Sequence of chain 1.B:
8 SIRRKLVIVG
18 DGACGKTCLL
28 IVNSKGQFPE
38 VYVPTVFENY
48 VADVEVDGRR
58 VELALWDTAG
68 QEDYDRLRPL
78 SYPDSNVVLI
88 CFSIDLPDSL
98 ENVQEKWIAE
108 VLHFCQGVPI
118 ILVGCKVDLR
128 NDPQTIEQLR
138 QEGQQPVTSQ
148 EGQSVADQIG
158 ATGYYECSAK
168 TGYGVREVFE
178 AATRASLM

The small molecule below binds the protein below.
Small molecule (SMILES): Nc1nc2c(ncn2[C@@H]2O[C@H](CO[P](=O)(O)O[P](=O)(O)NP(=O)(O)O)[C@@H](O)[C@H]2O)c(=O)[nH]1

Binding-site contacts:
Ligand atom N3B contacts residue MG1 of chain 1.K at 2.9 Å.
Ligand atom O1B contacts residue ALA20 of chain 1.B at 3.1 Å (h-bond).
Ligand atom O1B contacts residue GLY22 of chain 1.B at 3.3 Å (h-bond).
Ligand atom O2' contacts residue GLU37 of chain 1.B at 3.1 Å (salt-bridge).
Ligand atom O1B contacts residue CYS21 of chain 1.B at 3.1 Å (h-bond).
Ligand atom O1G contacts residue GLY19 of chain 1.B at 3.2 Å.
Ligand atom C6 contacts residue LYS123 of chain 1.B at 3.4 Å.
Ligand atom PG contacts residue MG1 of chain 1.K at 3.2 Å.
Ligand atom O1G contacts residue ALA20 of chain 1.B at 3.3 Å (h-bond).
Ligand atom O6 contacts residue SER165 of chain 1.B at 3.5 Å.
Ligand atom O2B contacts residue LYS23 of chain 1.B at 3.3 Å (salt-bridge).
Ligand atom O3A contacts residue LYS23 of chain 1.B at 3.5 Å (salt-bridge).
Ligand atom N3B contacts residue TYR39 of chain 1.B at 3.5 Å.
Ligand atom O6 contacts residue LYS167 of chain 1.B at 3.3 Å (salt-bridge).
Ligand atom O6 contacts residue ALA166 of chain 1.B at 2.8 Å (h-bond).
Ligand atom O6 contacts residue LYS123 of chain 1.B at 3.5 Å.
Ligand atom O3' contacts residue GLU37 of chain 1.B at 3.3 Å (salt-bridge).
Ligand atom O1G contacts residue GLY67 of chain 1.B at 3.0 Å (h-bond).
Ligand atom O2B contacts residue THR24 of chain 1.B at 2.7 Å (h-bond).
Ligand atom O3G contacts residue THR42 of chain 1.B at 3.5 Å (h-bond).
Ligand atom O2A contacts residue TYR39 of chain 1.B at 3.4 Å.
Ligand atom PB contacts residue MG1 of chain 1.K at 3.1 Å.
Ligand atom O3G contacts residue PRO41 of chain 1.B at 3.4 Å.
Ligand atom O3A contacts residue GLY22 of chain 1.B at 3.0 Å (h-bond).
Ligand atom O1A contacts residue CYS25 of chain 1.B at 2.8 Å (h-bond).
Ligand atom O2G contacts residue MG1 of chain 1.K at 2.3 Å.
Ligand atom O2' contacts residue PRO36 of chain 1.B at 3.0 Å (h-bond).
Ligand atom O1G contacts residue LYS23 of chain 1.B at 3.1 Å (salt-bridge).
Ligand atom O3G contacts residue TYR39 of chain 1.B at 2.7 Å (h-bond).
Ligand atom O1B contacts residue LYS23 of chain 1.B at 2.8 Å (salt-bridge).
Ligand atom O3' contacts residue TYR39 of chain 1.B at 3.5 Å.
Ligand atom O2G contacts residue THR42 of chain 1.B at 3.0 Å.
Ligand atom O2' contacts residue PHE35 of chain 1.B at 3.5 Å.
Ligand atom O6 contacts residue ASP125 of chain 1.B at 3.5 Å (salt-bridge).
Ligand atom C4 contacts residue PHE35 of chain 1.B at 3.5 Å (hydrophobic).
Ligand atom N1 contacts residue ASP125 of chain 1.B at 2.7 Å (salt-bridge).
Ligand atom O2B contacts residue MG1 of chain 1.K at 2.2 Å.
Ligand atom N2 contacts residue ASP125 of chain 1.B at 2.8 Å (salt-bridge).
Ligand atom N3B contacts residue ALA20 of chain 1.B at 3.3 Å (h-bond).
Ligand atom O1A contacts residue THR24 of chain 1.B at 3.2 Å (h-bond).